Binding-site contacts:
Ligand atom N1 contacts residue MET348 of chain 1.A at 3.2 Å.
Ligand atom O1 contacts residue GLY29 of chain 1.A at 4.3 Å.
Ligand atom C1 contacts residue MET348 of chain 1.A at 4.1 Å (hydrophobic).
Ligand atom O2 contacts residue ARG360 of chain 1.A at 3.7 Å.
Ligand atom C2 contacts residue PRO28 of chain 1.A at 3.7 Å (hydrophobic).
Ligand atom O3 contacts residue MET348 of chain 1.A at 4.4 Å.
Ligand atom O2 contacts residue LLP209 of chain 1.A at 3.5 Å.
Ligand atom O2 contacts residue SER158 of chain 1.A at 4.2 Å.
Ligand atom O2 contacts residue TRP108 of chain 1.A at 4.1 Å.
Ligand atom O3 contacts residue ARG360 of chain 1.A at 2.8 Å (salt-bridge).
Ligand atom C2 contacts residue ARG360 of chain 1.A at 3.8 Å.
Ligand atom O3 contacts residue PRO28 of chain 1.A at 3.4 Å.
Ligand atom O2 contacts residue PRO28 of chain 1.A at 3.9 Å.
Ligand atom N1 contacts residue GLY29 of chain 1.A at 3.9 Å.
Ligand atom O3 contacts residue LEU351 of chain 1.A at 4.1 Å.
Ligand atom C2 contacts residue GLY29 of chain 1.A at 4.4 Å.
Ligand atom O1 contacts residue MET348 of chain 1.A at 4.2 Å.
Ligand atom C1 contacts residue GLY29 of chain 1.A at 3.5 Å.
Ligand atom C1 contacts residue PRO28 of chain 1.A at 4.5 Å (hydrophobic).

A protein and the small-molecule ligand that binds it are described below.
Small molecule (SMILES): NOCC(=O)O

Sequence of chain 1.A:
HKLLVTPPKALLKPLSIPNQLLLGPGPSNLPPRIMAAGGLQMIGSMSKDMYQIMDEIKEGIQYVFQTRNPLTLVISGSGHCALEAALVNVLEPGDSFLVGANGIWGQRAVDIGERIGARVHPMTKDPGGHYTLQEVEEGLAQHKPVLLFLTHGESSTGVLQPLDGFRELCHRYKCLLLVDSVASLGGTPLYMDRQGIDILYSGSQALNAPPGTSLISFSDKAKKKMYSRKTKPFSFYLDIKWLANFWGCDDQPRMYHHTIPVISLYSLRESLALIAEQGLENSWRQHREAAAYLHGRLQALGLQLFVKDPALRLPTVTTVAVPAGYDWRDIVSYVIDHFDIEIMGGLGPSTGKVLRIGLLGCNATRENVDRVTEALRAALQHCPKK